Binding-site contacts:
Ligand atom C8 contacts residue SER44 of chain 3.A at 4.0 Å.
Ligand atom C3 contacts residue ASN284 of chain 3.A at 4.0 Å.
Ligand atom N2 contacts residue VAL296 of chain 3.A at 3.6 Å.
Ligand atom C6 contacts residue ASN284 of chain 3.A at 4.0 Å.
Ligand atom C8 contacts residue ASN295 of chain 3.A at 3.9 Å.
Ligand atom C2 contacts residue VAL296 of chain 3.A at 4.4 Å (hydrophobic).
Ligand atom C7 contacts residue VAL296 of chain 3.A at 4.0 Å (hydrophobic).
Ligand atom O6 contacts residue ASN297 of chain 3.A at 3.5 Å (h-bond).
Ligand atom C1 contacts residue ASN284 of chain 3.A at 1.4 Å.
Ligand atom C5 contacts residue ASN284 of chain 3.A at 3.5 Å.
Ligand atom O7 contacts residue ASN284 of chain 3.A at 2.9 Å (h-bond).
Ligand atom O6 contacts residue ASN284 of chain 3.A at 3.3 Å (h-bond).
Ligand atom C2 contacts residue ASN284 of chain 3.A at 2.7 Å.
Ligand atom O5 contacts residue ASN284 of chain 3.A at 2.3 Å (h-bond).
Ligand atom C1 contacts residue VAL296 of chain 3.A at 4.1 Å (hydrophobic).
Ligand atom C5 contacts residue ASN297 of chain 3.A at 4.1 Å.
Ligand atom C4 contacts residue ASN284 of chain 3.A at 4.3 Å.
Ligand atom O6 contacts residue PRO283 of chain 3.A at 3.7 Å.
Ligand atom C7 contacts residue ASN284 of chain 3.A at 3.3 Å.
Ligand atom C8 contacts residue VAL296 of chain 3.A at 4.0 Å (hydrophobic).
Ligand atom C6 contacts residue ASN297 of chain 3.A at 4.2 Å.
Ligand atom N2 contacts residue ASN284 of chain 3.A at 3.2 Å (h-bond).

Sequence of chain 3.A:
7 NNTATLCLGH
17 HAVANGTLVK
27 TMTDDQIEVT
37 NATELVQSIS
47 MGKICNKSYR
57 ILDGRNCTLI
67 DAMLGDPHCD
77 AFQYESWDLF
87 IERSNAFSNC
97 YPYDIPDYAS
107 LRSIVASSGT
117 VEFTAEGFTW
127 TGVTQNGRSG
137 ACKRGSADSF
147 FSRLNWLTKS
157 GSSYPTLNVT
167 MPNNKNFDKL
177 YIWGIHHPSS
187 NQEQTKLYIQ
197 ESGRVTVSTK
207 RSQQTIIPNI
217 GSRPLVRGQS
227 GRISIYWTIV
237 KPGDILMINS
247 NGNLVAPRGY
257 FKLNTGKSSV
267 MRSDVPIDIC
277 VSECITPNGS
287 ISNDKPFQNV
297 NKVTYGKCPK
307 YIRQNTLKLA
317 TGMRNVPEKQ

This protein binds this small molecule.
Small molecule (SMILES): CC(=O)N[C@H]1[C@H](O[C@H]2[C@H](O)[C@@H](NC(C)=O)CO[C@@H]2CO)O[C@H](CO)[C@@H](O)[C@@H]1O